Binding-site contacts:
Ligand atom C3 contacts residue ASN112 of chain 1.B at 3.9 Å.
Ligand atom O7 contacts residue ASN112 of chain 1.B at 3.6 Å.
Ligand atom C8 contacts residue ASN112 of chain 1.B at 3.4 Å.
Ligand atom O7 contacts residue ILE110 of chain 1.B at 4.3 Å.
Ligand atom N2 contacts residue ASN112 of chain 1.B at 3.3 Å (h-bond).
Ligand atom C4 contacts residue ASN112 of chain 1.B at 4.2 Å.
Ligand atom C1 contacts residue ASN112 of chain 1.B at 1.4 Å.
Ligand atom C7 contacts residue ASN112 of chain 1.B at 3.3 Å.
Ligand atom C5 contacts residue ASN112 of chain 1.B at 3.7 Å.
Ligand atom O7 contacts residue ARG109 of chain 1.B at 4.5 Å.
Ligand atom O3 contacts residue ARG109 of chain 1.B at 3.9 Å.
Ligand atom N2 contacts residue ARG109 of chain 1.B at 3.7 Å.
Ligand atom O5 contacts residue ASN112 of chain 1.B at 2.3 Å (h-bond).
Ligand atom C8 contacts residue ARG109 of chain 1.B at 3.5 Å.
Ligand atom C7 contacts residue ARG109 of chain 1.B at 3.8 Å.
Ligand atom C8 contacts residue ILE110 of chain 1.B at 4.0 Å (hydrophobic).
Ligand atom O7 contacts residue PRO111 of chain 1.B at 4.1 Å.
Ligand atom C2 contacts residue ASN112 of chain 1.B at 2.6 Å.

Sequence of chain 1.B:
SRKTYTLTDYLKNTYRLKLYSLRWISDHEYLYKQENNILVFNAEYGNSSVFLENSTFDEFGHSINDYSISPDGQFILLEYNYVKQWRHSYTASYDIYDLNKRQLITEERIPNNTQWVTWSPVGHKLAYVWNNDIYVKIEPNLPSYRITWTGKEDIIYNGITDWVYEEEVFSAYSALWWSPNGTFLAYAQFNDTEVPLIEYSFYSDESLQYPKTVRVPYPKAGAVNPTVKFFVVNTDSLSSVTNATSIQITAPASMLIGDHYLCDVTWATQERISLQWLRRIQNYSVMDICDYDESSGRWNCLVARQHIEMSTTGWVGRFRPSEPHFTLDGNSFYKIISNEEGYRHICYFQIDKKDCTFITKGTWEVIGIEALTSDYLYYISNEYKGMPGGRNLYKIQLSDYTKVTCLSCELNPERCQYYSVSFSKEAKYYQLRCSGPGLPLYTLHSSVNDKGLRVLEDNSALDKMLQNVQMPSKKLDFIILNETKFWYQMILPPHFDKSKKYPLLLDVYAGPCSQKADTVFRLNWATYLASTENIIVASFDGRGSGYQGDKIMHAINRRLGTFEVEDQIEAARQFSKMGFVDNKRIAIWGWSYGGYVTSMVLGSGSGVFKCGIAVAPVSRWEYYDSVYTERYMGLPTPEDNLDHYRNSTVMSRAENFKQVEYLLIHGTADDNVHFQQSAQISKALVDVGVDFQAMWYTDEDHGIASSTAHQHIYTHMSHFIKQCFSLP

A protein and the small-molecule ligand that binds it are described below.
Small molecule (SMILES): CC(=O)N[C@@H]1[C@@H](O)[C@H](O)[C@@H](CO)O[C@H]1O